The protein below binds the small molecule below.
Small molecule (SMILES): OC[C@H]1O[C@@H](O[C@@H]2[C@@H](O)[C@H](O[C@@H]3[C@@H](O)[C@H](O[C@@H]4[C@@H](O)[C@H](O)O[C@H](CO)[C@H]4O)O[C@H](CO)[C@H]3O)O[C@H](CO)[C@H]2O)[C@H](O)[C@@H](O)[C@@H]1O

Sequence of chain 1.A:
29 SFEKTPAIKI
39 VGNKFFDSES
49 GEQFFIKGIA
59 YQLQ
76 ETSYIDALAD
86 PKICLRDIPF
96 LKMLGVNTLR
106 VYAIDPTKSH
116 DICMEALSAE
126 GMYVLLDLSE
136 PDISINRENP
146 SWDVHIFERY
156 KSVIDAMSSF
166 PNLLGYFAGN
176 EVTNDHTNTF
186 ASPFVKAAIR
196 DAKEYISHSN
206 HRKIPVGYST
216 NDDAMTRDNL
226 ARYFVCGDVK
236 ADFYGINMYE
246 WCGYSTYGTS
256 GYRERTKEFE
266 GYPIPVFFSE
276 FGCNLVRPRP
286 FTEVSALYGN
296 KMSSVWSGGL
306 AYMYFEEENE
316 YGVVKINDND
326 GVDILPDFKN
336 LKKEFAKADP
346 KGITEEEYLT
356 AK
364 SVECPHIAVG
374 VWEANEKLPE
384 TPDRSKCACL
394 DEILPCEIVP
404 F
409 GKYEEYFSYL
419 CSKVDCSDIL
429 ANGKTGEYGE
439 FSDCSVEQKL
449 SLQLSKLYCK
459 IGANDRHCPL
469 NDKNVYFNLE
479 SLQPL

Binding-site contacts:
Ligand atom O3 contacts residue ASN141 of chain 1.A at 3.4 Å (h-bond).
Ligand atom O2 contacts residue ASN175 of chain 1.A at 3.2 Å (h-bond).
Ligand atom C4 contacts residue SER139 of chain 1.A at 3.6 Å.
Ligand atom C6 contacts residue GLU143 of chain 1.A at 3.7 Å.
Ligand atom O6 contacts residue GLU135 of chain 1.A at 3.5 Å.
Ligand atom O5 contacts residue TYR307 of chain 1.A at 3.0 Å (h-bond).
Ligand atom O6 contacts residue ILE140 of chain 1.A at 2.7 Å (h-bond).
Ligand atom O4 contacts residue GLN62 of chain 1.A at 3.1 Å (h-bond).
Ligand atom O3 contacts residue SER139 of chain 1.A at 3.4 Å (h-bond).
Ligand atom C6 contacts residue SER134 of chain 1.A at 3.6 Å.
Ligand atom O6 contacts residue TYR107 of chain 1.A at 2.5 Å (h-bond).
Ligand atom C6 contacts residue ILE140 of chain 1.A at 3.2 Å (hydrophobic).
Ligand atom O2 contacts residue PRO136 of chain 1.A at 3.0 Å (h-bond).
Ligand atom O6 contacts residue GLN62 of chain 1.A at 2.6 Å (h-bond).
Ligand atom O3 contacts residue PRO136 of chain 1.A at 3.6 Å.
Ligand atom O6 contacts residue VAL177 of chain 1.A at 3.5 Å.
Ligand atom C4 contacts residue ASN141 of chain 1.A at 3.8 Å.
Ligand atom O4 contacts residue TYR107 of chain 1.A at 3.5 Å.
Ligand atom C4 contacts residue ILE140 of chain 1.A at 3.4 Å (hydrophobic).
Ligand atom O5 contacts residue SER139 of chain 1.A at 3.5 Å.
Ligand atom O6 contacts residue SER134 of chain 1.A at 3.2 Å (h-bond).
Ligand atom O4 contacts residue SER134 of chain 1.A at 2.7 Å (h-bond).
Ligand atom O6 contacts residue SER139 of chain 1.A at 3.6 Å.
Ligand atom C2 contacts residue ASN141 of chain 1.A at 3.7 Å.
Ligand atom O4 contacts residue SER139 of chain 1.A at 2.9 Å (h-bond).
Ligand atom C4 contacts residue GLN62 of chain 1.A at 3.6 Å.
Ligand atom C6 contacts residue ARG142 of chain 1.A at 3.6 Å.
Ligand atom O6 contacts residue ARG142 of chain 1.A at 2.9 Å (salt-bridge).
Ligand atom O4 contacts residue ARG142 of chain 1.A at 3.1 Å (salt-bridge).
Ligand atom C2 contacts residue PRO136 of chain 1.A at 3.5 Å (hydrophobic).
Ligand atom C6 contacts residue TYR307 of chain 1.A at 3.4 Å (hydrophobic).
Ligand atom C6 contacts residue TYR107 of chain 1.A at 3.1 Å (hydrophobic).
Ligand atom O6 contacts residue TYR307 of chain 1.A at 3.1 Å (h-bond).
Ligand atom C5 contacts residue TYR307 of chain 1.A at 3.8 Å (hydrophobic).
Ligand atom O4 contacts residue ASN141 of chain 1.A at 3.7 Å.
Ligand atom C5 contacts residue ARG142 of chain 1.A at 3.5 Å.
Ligand atom C6 contacts residue ASP132 of chain 1.A at 3.7 Å.
Ligand atom O4 contacts residue ILE140 of chain 1.A at 3.5 Å (h-bond).
Ligand atom C6 contacts residue GLN62 of chain 1.A at 3.3 Å.
Ligand atom C5 contacts residue TYR107 of chain 1.A at 3.7 Å (hydrophobic).